Sequence of chain 1.A:
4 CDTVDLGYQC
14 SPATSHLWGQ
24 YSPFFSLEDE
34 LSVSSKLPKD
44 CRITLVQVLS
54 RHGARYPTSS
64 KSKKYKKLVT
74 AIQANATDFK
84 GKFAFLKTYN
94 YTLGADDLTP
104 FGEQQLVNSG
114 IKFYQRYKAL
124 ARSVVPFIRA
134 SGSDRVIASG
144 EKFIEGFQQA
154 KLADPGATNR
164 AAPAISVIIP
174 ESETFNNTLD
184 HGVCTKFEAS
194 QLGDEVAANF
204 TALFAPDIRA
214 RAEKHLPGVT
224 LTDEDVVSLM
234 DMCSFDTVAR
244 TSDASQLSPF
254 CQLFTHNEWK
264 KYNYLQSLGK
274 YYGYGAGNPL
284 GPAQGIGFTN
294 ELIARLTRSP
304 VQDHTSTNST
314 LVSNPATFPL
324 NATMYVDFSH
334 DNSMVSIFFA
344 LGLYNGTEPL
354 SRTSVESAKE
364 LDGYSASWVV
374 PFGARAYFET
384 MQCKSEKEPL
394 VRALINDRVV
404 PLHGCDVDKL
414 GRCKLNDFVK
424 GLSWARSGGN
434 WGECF

Binding-site contacts:
Ligand atom C7 contacts residue GLY407 of chain 1.A at 4.2 Å.
Ligand atom C8 contacts residue LEU425 of chain 1.A at 3.8 Å (hydrophobic).
Ligand atom C7 contacts residue GLY424 of chain 1.A at 3.9 Å.
Ligand atom C8 contacts residue GLY345 of chain 1.A at 3.8 Å.
Ligand atom O7 contacts residue GLY424 of chain 1.A at 4.1 Å.
Ligand atom C8 contacts residue GLY407 of chain 1.A at 4.3 Å.
Ligand atom C8 contacts residue GLY424 of chain 1.A at 3.5 Å.
Ligand atom O5 contacts residue ASN348 of chain 1.A at 2.3 Å (h-bond).
Ligand atom O3 contacts residue TRP427 of chain 1.A at 3.8 Å.
Ligand atom C3 contacts residue ASN348 of chain 1.A at 3.8 Å.
Ligand atom C5 contacts residue ASN348 of chain 1.A at 3.6 Å.
Ligand atom O7 contacts residue ASN348 of chain 1.A at 3.5 Å (h-bond).
Ligand atom C7 contacts residue HIS406 of chain 1.A at 4.1 Å.
Ligand atom C8 contacts residue HIS406 of chain 1.A at 3.4 Å.
Ligand atom C3 contacts residue TRP427 of chain 1.A at 4.2 Å (hydrophobic).
Ligand atom N2 contacts residue GLY345 of chain 1.A at 4.0 Å.
Ligand atom O4 contacts residue TRP427 of chain 1.A at 4.1 Å.
Ligand atom C1 contacts residue ASN348 of chain 1.A at 1.4 Å.
Ligand atom N2 contacts residue ASN348 of chain 1.A at 3.0 Å (h-bond).
Ligand atom O7 contacts residue HIS406 of chain 1.A at 3.7 Å.
Ligand atom O7 contacts residue GLY407 of chain 1.A at 3.4 Å.
Ligand atom C4 contacts residue ASN348 of chain 1.A at 4.2 Å.
Ligand atom C8 contacts residue LEU344 of chain 1.A at 3.8 Å (hydrophobic).
Ligand atom C7 contacts residue GLY345 of chain 1.A at 4.1 Å.
Ligand atom C7 contacts residue ASN348 of chain 1.A at 3.5 Å.
Ligand atom C2 contacts residue ASN348 of chain 1.A at 2.4 Å.

This protein binds this small molecule.
Small molecule (SMILES): CC(=O)N[C@@H]1[C@@H](O)[C@H](O)[C@@H](CO)O[C@H]1O